Binding-site contacts:
Ligand atom O6 contacts residue TYR70 of chain 1.A at 3.7 Å.
Ligand atom N16 contacts residue GLN139 of chain 1.B at 3.6 Å.
Ligand atom C5 contacts residue TYR70 of chain 1.A at 3.9 Å (hydrophobic).
Ligand atom C1 contacts residue TRP103 of chain 1.A at 3.7 Å (hydrophobic).
Ligand atom C14 contacts residue MET149 of chain 1.B at 3.8 Å (hydrophobic).
Ligand atom N16 contacts residue SO41 of chain 1.P at 2.8 Å (h-bond).
Ligand atom C15 contacts residue THR145 of chain 1.B at 4.1 Å.
Ligand atom C4 contacts residue ALA69 of chain 1.A at 4.0 Å (hydrophobic).
Ligand atom O6 contacts residue SO41 of chain 1.P at 2.7 Å (h-bond).
Ligand atom C2 contacts residue LEU73 of chain 1.A at 4.2 Å (hydrophobic).
Ligand atom C11 contacts residue ALA99 of chain 1.A at 3.5 Å (hydrophobic).
Ligand atom C10 contacts residue ALA99 of chain 1.A at 3.4 Å (hydrophobic).
Ligand atom O6 contacts residue THR145 of chain 1.B at 3.5 Å (h-bond).
Ligand atom C4 contacts residue SO41 of chain 1.P at 3.6 Å.
Ligand atom C11 contacts residue TRP103 of chain 1.A at 4.0 Å (hydrophobic).
Ligand atom C15 contacts residue MET149 of chain 1.B at 3.8 Å (hydrophobic).
Ligand atom C9 contacts residue MET149 of chain 1.B at 4.1 Å (hydrophobic).
Ligand atom C15 contacts residue SO41 of chain 1.P at 3.6 Å.
Ligand atom C13 contacts residue GLN139 of chain 1.B at 3.5 Å.
Ligand atom C1 contacts residue MET149 of chain 1.B at 3.9 Å (hydrophobic).
Ligand atom C10 contacts residue ALA100 of chain 1.A at 3.9 Å (hydrophobic).
Ligand atom C3 contacts residue ALA100 of chain 1.A at 4.1 Å (hydrophobic).
Ligand atom C1 contacts residue LEU73 of chain 1.A at 4.0 Å (hydrophobic).
Ligand atom C2 contacts residue ALA100 of chain 1.A at 4.0 Å (hydrophobic).
Ligand atom O6 contacts residue EDO1 of chain 1.I at 3.4 Å.
Ligand atom C14 contacts residue GLN139 of chain 1.B at 3.9 Å.
Ligand atom C12 contacts residue TRP103 of chain 1.A at 4.2 Å (hydrophobic).
Ligand atom C3 contacts residue ALA69 of chain 1.A at 3.9 Å (hydrophobic).
Ligand atom N7 contacts residue SO41 of chain 1.P at 3.7 Å.
Ligand atom C13 contacts residue MET149 of chain 1.B at 4.2 Å (hydrophobic).
Ligand atom C5 contacts residue SO41 of chain 1.P at 3.2 Å.
Ligand atom C15 contacts residue GLN139 of chain 1.B at 3.3 Å.
Ligand atom C10 contacts residue TRP103 of chain 1.A at 4.0 Å (hydrophobic).
Ligand atom C3 contacts residue LEU73 of chain 1.A at 3.9 Å (hydrophobic).
Ligand atom C5 contacts residue ALA69 of chain 1.A at 3.8 Å (hydrophobic).
Ligand atom C11 contacts residue TRP102 of chain 1.A at 4.1 Å (hydrophobic).
Ligand atom C1 contacts residue ALA100 of chain 1.A at 3.9 Å (hydrophobic).
Ligand atom C3 contacts residue THR145 of chain 1.B at 4.2 Å.
Ligand atom C5 contacts residue GLN66 of chain 1.A at 3.6 Å.
Ligand atom O6 contacts residue GLN66 of chain 1.A at 3.3 Å (h-bond).

Sequence of chain 1.A:
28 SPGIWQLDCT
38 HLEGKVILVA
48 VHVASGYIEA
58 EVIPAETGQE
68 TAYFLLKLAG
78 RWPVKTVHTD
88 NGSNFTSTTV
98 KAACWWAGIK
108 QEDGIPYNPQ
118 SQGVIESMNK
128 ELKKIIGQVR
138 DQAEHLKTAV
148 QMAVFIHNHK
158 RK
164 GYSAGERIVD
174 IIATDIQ

A small-molecule ligand and the protein it binds are described below.
Small molecule (SMILES): Cc1cc(CO)nn1-c1ccccc1CN

Sequence of chain 1.B:
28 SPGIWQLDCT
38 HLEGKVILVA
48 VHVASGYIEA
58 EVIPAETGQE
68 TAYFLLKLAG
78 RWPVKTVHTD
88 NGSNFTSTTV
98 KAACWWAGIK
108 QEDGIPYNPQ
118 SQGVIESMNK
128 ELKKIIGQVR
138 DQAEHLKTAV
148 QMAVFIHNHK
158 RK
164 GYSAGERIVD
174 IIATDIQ